Sequence of chain 1.C:
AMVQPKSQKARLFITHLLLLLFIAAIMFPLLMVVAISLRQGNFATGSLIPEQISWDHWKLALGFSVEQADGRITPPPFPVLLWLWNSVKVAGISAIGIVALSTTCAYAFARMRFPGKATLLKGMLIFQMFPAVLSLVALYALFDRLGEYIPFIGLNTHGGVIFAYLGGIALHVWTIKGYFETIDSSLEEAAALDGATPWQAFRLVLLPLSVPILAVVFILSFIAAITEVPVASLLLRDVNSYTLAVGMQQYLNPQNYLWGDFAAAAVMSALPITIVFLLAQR

This protein binds this small molecule.
Small molecule (SMILES): OC[C@H]1O[C@H](O[C@H]2[C@H](O)[C@@H](O)[C@@H](O[C@H]3[C@H](O)[C@@H](O)[C@@H](O[C@H]4[C@H](O)[C@@H](O)[C@@H](O)O[C@@H]4CO)O[C@@H]3CO)O[C@@H]2CO)[C@H](O)[C@@H](O)[C@@H]1O

Binding-site contacts:
Ligand atom C1 contacts residue ASP14 of chain 1.A at 3.4 Å.
Ligand atom C1 contacts residue GLN256 of chain 1.C at 3.4 Å.
Ligand atom C1 contacts residue GLU44 of chain 1.A at 3.4 Å.
Ligand atom O5 contacts residue GLN256 of chain 1.C at 3.0 Å (h-bond).
Ligand atom C2 contacts residue ASP65 of chain 1.A at 3.3 Å.
Ligand atom O6 contacts residue ARG344 of chain 1.A at 3.4 Å (salt-bridge).
Ligand atom C3 contacts residue TRP62 of chain 1.A at 3.6 Å (hydrophobic).
Ligand atom O2 contacts residue GLU44 of chain 1.A at 2.7 Å (salt-bridge).
Ligand atom C3 contacts residue ASP65 of chain 1.A at 3.4 Å.
Ligand atom O3 contacts residue ALA63 of chain 1.A at 3.5 Å.
Ligand atom O3 contacts residue GLU111 of chain 1.A at 3.4 Å (salt-bridge).
Ligand atom O2 contacts residue LYS15 of chain 1.A at 2.9 Å (salt-bridge).
Ligand atom O6 contacts residue GLN256 of chain 1.C at 2.8 Å (h-bond).
Ligand atom O6 contacts residue PHE156 of chain 1.A at 3.5 Å.
Ligand atom O2 contacts residue ARG66 of chain 1.A at 2.7 Å (salt-bridge).
Ligand atom O5 contacts residue TRP340 of chain 1.A at 3.2 Å.
Ligand atom C2 contacts residue ARG66 of chain 1.A at 3.6 Å.
Ligand atom O1 contacts residue GLN256 of chain 1.C at 3.4 Å (h-bond).
Ligand atom O6 contacts residue TYR155 of chain 1.A at 3.1 Å (h-bond).
Ligand atom C1 contacts residue TRP340 of chain 1.A at 3.5 Å (hydrophobic).
Ligand atom O3 contacts residue TYR341 of chain 1.A at 3.4 Å (h-bond).
Ligand atom O3 contacts residue TRP62 of chain 1.A at 3.4 Å (h-bond).
Ligand atom C2 contacts residue GLU111 of chain 1.A at 3.3 Å.
Ligand atom O1 contacts residue ASP14 of chain 1.A at 2.7 Å (salt-bridge).
Ligand atom O2 contacts residue TRP62 of chain 1.A at 3.4 Å (h-bond).
Ligand atom O6 contacts residue TRP340 of chain 1.A at 3.6 Å.
Ligand atom O3 contacts residue ARG66 of chain 1.A at 3.3 Å (salt-bridge).
Ligand atom O6 contacts residue TYR341 of chain 1.A at 3.3 Å.
Ligand atom C3 contacts residue GLU44 of chain 1.A at 3.2 Å.
Ligand atom O2 contacts residue ASP65 of chain 1.A at 3.0 Å (salt-bridge).
Ligand atom C2 contacts residue GLU44 of chain 1.A at 3.5 Å.
Ligand atom O2 contacts residue ALA63 of chain 1.A at 3.4 Å.
Ligand atom C6 contacts residue GLU153 of chain 1.A at 3.3 Å.
Ligand atom O2 contacts residue GLU111 of chain 1.A at 2.6 Å (salt-bridge).
Ligand atom O5 contacts residue TYR155 of chain 1.A at 3.3 Å.
Ligand atom O1 contacts residue LYS15 of chain 1.A at 3.4 Å (salt-bridge).
Ligand atom O3 contacts residue ASP65 of chain 1.A at 2.5 Å (salt-bridge).
Ligand atom O3 contacts residue GLU44 of chain 1.A at 2.5 Å (salt-bridge).
Ligand atom O6 contacts residue GLU153 of chain 1.A at 2.9 Å (salt-bridge).
Ligand atom O3 contacts residue GLU45 of chain 1.A at 2.7 Å (salt-bridge).

Sequence of chain 1.A:
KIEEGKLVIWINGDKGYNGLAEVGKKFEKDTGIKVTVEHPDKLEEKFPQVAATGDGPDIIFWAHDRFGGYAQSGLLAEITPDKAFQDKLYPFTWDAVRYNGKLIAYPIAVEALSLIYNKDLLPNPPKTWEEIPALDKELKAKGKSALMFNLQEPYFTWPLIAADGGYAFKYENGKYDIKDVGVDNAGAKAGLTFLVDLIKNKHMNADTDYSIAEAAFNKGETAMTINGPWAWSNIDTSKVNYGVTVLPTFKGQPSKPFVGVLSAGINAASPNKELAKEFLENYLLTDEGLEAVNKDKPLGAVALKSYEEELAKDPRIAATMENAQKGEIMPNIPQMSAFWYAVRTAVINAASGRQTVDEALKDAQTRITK